Binding-site contacts:
Ligand atom C7 contacts residue SER148 of chain 1.A at 2.4 Å.
Ligand atom N2 contacts residue SER148 of chain 1.A at 3.1 Å (h-bond).
Ligand atom O9 contacts residue SER174 of chain 1.A at 2.7 Å (h-bond).
Ligand atom C13 contacts residue HIS267 of chain 1.A at 3.7 Å.
Ligand atom O81 contacts residue FE1 of chain 1.D at 3.7 Å.
Ligand atom C10 contacts residue TYR149 of chain 1.A at 3.2 Å (hydrophobic).
Ligand atom C13 contacts residue LEU235 of chain 1.A at 3.9 Å (hydrophobic).
Ligand atom C12 contacts residue HIS267 of chain 1.A at 3.5 Å.
Ligand atom C6 contacts residue SER148 of chain 1.A at 1.4 Å.
Ligand atom C14 contacts residue FE1 of chain 1.D at 2.8 Å.
Ligand atom O8 contacts residue ARG97 of chain 1.A at 2.8 Å (salt-bridge).
Ligand atom C6 contacts residue TYR149 of chain 1.A at 3.8 Å (hydrophobic).
Ligand atom O9 contacts residue SER148 of chain 1.A at 2.8 Å (h-bond).
Ligand atom O8 contacts residue TYR149 of chain 1.A at 3.3 Å (h-bond).
Ligand atom C12 contacts residue SER148 of chain 1.A at 3.2 Å.
Ligand atom O71 contacts residue FE1 of chain 1.D at 2.1 Å.
Ligand atom O9 contacts residue TRP176 of chain 1.A at 3.3 Å (h-bond).
Ligand atom C11 contacts residue TYR92 of chain 1.A at 3.1 Å (hydrophobic).
Ligand atom O7 contacts residue HIS267 of chain 1.A at 3.1 Å (h-bond).
Ligand atom C7 contacts residue SER174 of chain 1.A at 3.6 Å.
Ligand atom C5 contacts residue HIS267 of chain 1.A at 3.8 Å.
Ligand atom C13 contacts residue GOL1 of chain 1.G at 3.8 Å.
Ligand atom C6 contacts residue HIS267 of chain 1.A at 3.9 Å.
Ligand atom O3 contacts residue FE1 of chain 1.D at 2.0 Å.
Ligand atom N3 contacts residue FE1 of chain 1.D at 2.8 Å.
Ligand atom C12 contacts residue TRP176 of chain 1.A at 3.9 Å (hydrophobic).
Ligand atom C6 contacts residue SER174 of chain 1.A at 3.8 Å.
Ligand atom O7 contacts residue SER148 of chain 1.A at 2.4 Å (h-bond).
Ligand atom C12 contacts residue SER174 of chain 1.A at 3.7 Å.
Ligand atom C9 contacts residue TRP176 of chain 1.A at 3.6 Å (hydrophobic).
Ligand atom C5 contacts residue ARG97 of chain 1.A at 3.9 Å.
Ligand atom C8 contacts residue TYR149 of chain 1.A at 3.8 Å (hydrophobic).
Ligand atom C9 contacts residue TYR149 of chain 1.A at 3.4 Å (hydrophobic).
Ligand atom C2 contacts residue TYR92 of chain 1.A at 4.0 Å (hydrophobic).
Ligand atom C8 contacts residue SER148 of chain 1.A at 3.8 Å.
Ligand atom O8 contacts residue SER148 of chain 1.A at 2.3 Å (h-bond).
Ligand atom N2 contacts residue HIS267 of chain 1.A at 3.9 Å.
Ligand atom C11 contacts residue ARG97 of chain 1.A at 4.0 Å.
Ligand atom O9 contacts residue HIS267 of chain 1.A at 3.5 Å.
Ligand atom C5 contacts residue SER148 of chain 1.A at 3.3 Å.

Sequence of chain 1.B:
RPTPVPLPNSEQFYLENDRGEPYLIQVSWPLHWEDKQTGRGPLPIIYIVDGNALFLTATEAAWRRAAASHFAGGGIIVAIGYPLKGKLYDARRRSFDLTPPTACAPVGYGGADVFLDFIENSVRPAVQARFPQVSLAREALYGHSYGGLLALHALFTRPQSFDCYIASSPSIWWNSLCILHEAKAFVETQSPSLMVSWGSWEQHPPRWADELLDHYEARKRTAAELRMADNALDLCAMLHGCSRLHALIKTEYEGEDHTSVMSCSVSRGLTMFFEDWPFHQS

Sequence of chain 1.A:
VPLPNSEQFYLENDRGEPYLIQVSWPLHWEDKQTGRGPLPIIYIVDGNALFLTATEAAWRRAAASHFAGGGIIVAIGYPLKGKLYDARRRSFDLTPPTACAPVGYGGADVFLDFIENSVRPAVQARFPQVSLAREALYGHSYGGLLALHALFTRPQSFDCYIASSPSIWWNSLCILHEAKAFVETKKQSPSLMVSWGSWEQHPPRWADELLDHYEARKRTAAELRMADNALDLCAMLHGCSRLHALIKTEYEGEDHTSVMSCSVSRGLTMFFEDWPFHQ

A protein and the small-molecule ligand that binds it are described below.
Small molecule (SMILES): CCC(=O)N(O)CCC[C@H](NC(C)=O)[C@@H](O)OCC/C(C)=C\C(=O)N(C)O